Sequence of chain 2.A:
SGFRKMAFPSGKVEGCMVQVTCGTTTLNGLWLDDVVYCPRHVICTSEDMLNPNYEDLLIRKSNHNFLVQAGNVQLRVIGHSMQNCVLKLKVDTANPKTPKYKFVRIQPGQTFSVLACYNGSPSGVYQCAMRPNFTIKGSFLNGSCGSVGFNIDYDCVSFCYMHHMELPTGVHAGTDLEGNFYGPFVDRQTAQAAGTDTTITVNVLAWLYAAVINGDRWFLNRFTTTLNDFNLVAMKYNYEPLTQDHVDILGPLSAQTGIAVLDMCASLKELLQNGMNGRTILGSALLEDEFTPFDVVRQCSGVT

Sequence of chain 1.A:
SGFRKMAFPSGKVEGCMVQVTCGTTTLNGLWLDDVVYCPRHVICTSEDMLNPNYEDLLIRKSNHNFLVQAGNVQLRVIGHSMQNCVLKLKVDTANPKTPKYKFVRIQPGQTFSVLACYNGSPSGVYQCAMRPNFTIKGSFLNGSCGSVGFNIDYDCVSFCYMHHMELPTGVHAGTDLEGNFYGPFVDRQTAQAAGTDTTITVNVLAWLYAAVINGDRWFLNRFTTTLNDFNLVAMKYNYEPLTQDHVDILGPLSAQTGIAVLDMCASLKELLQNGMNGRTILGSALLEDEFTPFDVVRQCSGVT

Binding-site contacts:
Ligand atom C9 contacts residue HIS163 of chain 1.A at 3.4 Å.
Ligand atom C1 contacts residue ASP187 of chain 1.A at 3.9 Å.
Ligand atom C2 contacts residue GLN189 of chain 1.A at 3.5 Å.
Ligand atom C12 contacts residue LEU141 of chain 1.A at 3.8 Å (hydrophobic).
Ligand atom O1 contacts residue GLU166 of chain 1.A at 3.0 Å (salt-bridge).
Ligand atom C12 contacts residue PHE140 of chain 1.A at 3.4 Å (hydrophobic).
Ligand atom N2 contacts residue ASN142 of chain 1.A at 3.5 Å (h-bond).
Ligand atom O contacts residue DMS1 of chain 1.F at 3.6 Å.
Ligand atom C2 contacts residue MET49 of chain 1.A at 3.6 Å (hydrophobic).
Ligand atom C12 contacts residue SER1 of chain 2.A at 3.8 Å.
Ligand atom C1 contacts residue MET165 of chain 1.A at 3.5 Å (hydrophobic).
Ligand atom C10 contacts residue GLU166 of chain 1.A at 3.7 Å.
Ligand atom CL contacts residue ASP187 of chain 1.A at 3.3 Å.
Ligand atom C contacts residue MET165 of chain 1.A at 3.8 Å (hydrophobic).
Ligand atom N1 contacts residue GLU166 of chain 1.A at 3.8 Å.
Ligand atom CL contacts residue HIS41 of chain 1.A at 3.4 Å.
Ligand atom C2 contacts residue ARG188 of chain 1.A at 3.6 Å.
Ligand atom C contacts residue MET49 of chain 1.A at 3.6 Å (hydrophobic).
Ligand atom O contacts residue GLN189 of chain 1.A at 3.6 Å.
Ligand atom C17 contacts residue HIS164 of chain 1.A at 3.3 Å.
Ligand atom N1 contacts residue HIS163 of chain 1.A at 2.8 Å (h-bond).
Ligand atom C10 contacts residue HIS163 of chain 1.A at 3.8 Å.
Ligand atom C3 contacts residue DMS1 of chain 1.F at 3.5 Å.
Ligand atom C2 contacts residue DMS1 of chain 1.F at 3.5 Å.
Ligand atom C11 contacts residue PHE140 of chain 1.A at 3.8 Å (hydrophobic).
Ligand atom C contacts residue HIS164 of chain 1.A at 3.9 Å.
Ligand atom CL contacts residue MET165 of chain 1.A at 3.7 Å.
Ligand atom C14 contacts residue ASN142 of chain 1.A at 3.2 Å.
Ligand atom N1 contacts residue SER144 of chain 1.A at 3.7 Å.
Ligand atom C10 contacts residue LEU141 of chain 1.A at 3.8 Å (hydrophobic).
Ligand atom C4 contacts residue DMS1 of chain 1.F at 3.8 Å.
Ligand atom C12 contacts residue GLU166 of chain 1.A at 3.4 Å.
Ligand atom C9 contacts residue CYS145 of chain 1.A at 3.6 Å (hydrophobic).
Ligand atom C10 contacts residue PHE140 of chain 1.A at 3.3 Å (hydrophobic).
Ligand atom C13 contacts residue ASN142 of chain 1.A at 3.6 Å.
Ligand atom C1 contacts residue MET49 of chain 1.A at 3.4 Å (hydrophobic).
Ligand atom C1 contacts residue ARG188 of chain 1.A at 3.6 Å.
Ligand atom CL contacts residue HIS164 of chain 1.A at 3.5 Å.
Ligand atom O1 contacts residue MET165 of chain 1.A at 3.5 Å.
Ligand atom O1 contacts residue DMS1 of chain 1.F at 3.8 Å.

A small-molecule ligand and the protein it binds are described below.
Small molecule (SMILES): O=C(Nc1cncc2c1CNCC2)[C@@H]1CCOc2ccc(Cl)cc21